A small-molecule ligand and the protein it binds are described below.
Small molecule (SMILES): CC(=O)N[C@@H]1[C@@H](O)[C@H](O)[C@@H](CO)O[C@H]1O

Binding-site contacts:
Ligand atom N2 contacts residue ASN471 of chain 1.A at 2.7 Å (h-bond).
Ligand atom C1 contacts residue ASN471 of chain 1.A at 1.4 Å.
Ligand atom C3 contacts residue ASN471 of chain 1.A at 3.7 Å.
Ligand atom O7 contacts residue ASN471 of chain 1.A at 3.0 Å (h-bond).
Ligand atom C5 contacts residue ASN471 of chain 1.A at 3.7 Å.
Ligand atom C8 contacts residue THR469 of chain 1.A at 4.3 Å.
Ligand atom C8 contacts residue ASN471 of chain 1.A at 4.2 Å.
Ligand atom O5 contacts residue ASN471 of chain 1.A at 2.4 Å (h-bond).
Ligand atom C4 contacts residue ASN471 of chain 1.A at 4.2 Å.
Ligand atom O6 contacts residue ASN471 of chain 1.A at 3.9 Å.
Ligand atom C2 contacts residue ASN471 of chain 1.A at 2.4 Å.
Ligand atom C7 contacts residue ASN471 of chain 1.A at 3.0 Å.

Sequence of chain 1.A:
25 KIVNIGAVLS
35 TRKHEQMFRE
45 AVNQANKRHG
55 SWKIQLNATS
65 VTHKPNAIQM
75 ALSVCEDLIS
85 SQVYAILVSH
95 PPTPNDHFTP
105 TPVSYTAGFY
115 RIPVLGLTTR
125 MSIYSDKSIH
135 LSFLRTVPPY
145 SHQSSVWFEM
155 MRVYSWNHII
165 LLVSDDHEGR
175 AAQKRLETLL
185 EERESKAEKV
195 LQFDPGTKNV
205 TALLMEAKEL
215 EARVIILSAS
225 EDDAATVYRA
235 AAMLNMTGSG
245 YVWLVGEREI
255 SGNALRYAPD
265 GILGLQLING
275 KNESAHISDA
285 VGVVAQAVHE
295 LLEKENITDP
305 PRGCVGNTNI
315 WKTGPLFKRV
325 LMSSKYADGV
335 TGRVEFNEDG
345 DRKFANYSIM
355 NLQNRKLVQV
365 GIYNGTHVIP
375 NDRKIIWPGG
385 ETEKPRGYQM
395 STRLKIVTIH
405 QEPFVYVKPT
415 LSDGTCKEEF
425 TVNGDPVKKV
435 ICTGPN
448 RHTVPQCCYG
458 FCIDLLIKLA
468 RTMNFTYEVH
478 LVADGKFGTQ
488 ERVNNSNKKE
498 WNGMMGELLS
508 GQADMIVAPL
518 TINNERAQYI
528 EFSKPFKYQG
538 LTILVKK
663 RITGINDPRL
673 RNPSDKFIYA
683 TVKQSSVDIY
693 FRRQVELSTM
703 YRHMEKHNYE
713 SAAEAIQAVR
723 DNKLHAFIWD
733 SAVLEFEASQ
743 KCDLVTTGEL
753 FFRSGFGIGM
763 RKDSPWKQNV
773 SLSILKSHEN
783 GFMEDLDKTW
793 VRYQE